Sequence of chain 1.B:
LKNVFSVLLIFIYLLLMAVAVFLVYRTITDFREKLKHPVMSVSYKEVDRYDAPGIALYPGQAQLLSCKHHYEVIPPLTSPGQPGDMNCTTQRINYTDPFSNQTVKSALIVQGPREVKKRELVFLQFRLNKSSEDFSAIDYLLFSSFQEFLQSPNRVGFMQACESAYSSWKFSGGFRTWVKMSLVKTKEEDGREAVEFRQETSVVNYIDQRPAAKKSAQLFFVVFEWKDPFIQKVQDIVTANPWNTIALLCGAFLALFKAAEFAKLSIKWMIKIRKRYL

Binding-site contacts:
Ligand atom C1C contacts residue ARG37 of chain 1.C at 4.0 Å.
Ligand atom C8A contacts residue ILE33 of chain 1.C at 4.0 Å (hydrophobic).
Ligand atom C3C contacts residue ARG37 of chain 1.C at 4.2 Å.
Ligand atom C7A contacts residue ILE33 of chain 1.C at 4.4 Å (hydrophobic).
Ligand atom C1A contacts residue ARG37 of chain 1.C at 3.8 Å.
Ligand atom C4A contacts residue ARG37 of chain 1.C at 4.1 Å.
Ligand atom P1 contacts residue ARG37 of chain 1.C at 3.5 Å.
Ligand atom C3B contacts residue LEU253 of chain 1.C at 3.6 Å (hydrophobic).
Ligand atom O12 contacts residue VAL44 of chain 1.C at 3.2 Å.
Ligand atom O1 contacts residue VAL44 of chain 1.C at 3.8 Å.
Ligand atom O1B contacts residue VAL243 of chain 1.C at 4.0 Å.
Ligand atom C2A contacts residue PHE36 of chain 1.C at 4.5 Å (hydrophobic).
Ligand atom P1 contacts residue VAL44 of chain 1.C at 3.7 Å.
Ligand atom C3A contacts residue ARG37 of chain 1.C at 4.1 Å.
Ligand atom C3C contacts residue TRP248 of chain 1.B at 3.6 Å (hydrophobic).
Ligand atom C2A contacts residue ARG37 of chain 1.C at 3.8 Å.
Ligand atom O13 contacts residue ARG37 of chain 1.C at 3.5 Å (salt-bridge).
Ligand atom C4A contacts residue PHE36 of chain 1.C at 3.4 Å (hydrophobic).
Ligand atom O2C contacts residue ARG37 of chain 1.C at 4.0 Å.
Ligand atom O3C contacts residue TRP248 of chain 1.B at 4.2 Å.
Ligand atom O1A contacts residue ARG37 of chain 1.C at 4.2 Å.
Ligand atom O11 contacts residue VAL44 of chain 1.C at 3.5 Å.
Ligand atom O3C contacts residue ARG37 of chain 1.C at 4.4 Å.
Ligand atom C4B contacts residue LEU253 of chain 1.C at 3.8 Å (hydrophobic).
Ligand atom C1B contacts residue VAL243 of chain 1.C at 4.3 Å (hydrophobic).
Ligand atom C8B contacts residue LEU254 of chain 1.C at 4.3 Å (hydrophobic).
Ligand atom C4A contacts residue ILE33 of chain 1.C at 4.5 Å (hydrophobic).
Ligand atom C2B contacts residue ILE33 of chain 1.C at 4.5 Å (hydrophobic).
Ligand atom C5B contacts residue LEU253 of chain 1.C at 4.1 Å (hydrophobic).
Ligand atom O1 contacts residue PRO43 of chain 1.C at 4.3 Å.
Ligand atom C5A contacts residue PHE36 of chain 1.C at 3.2 Å (hydrophobic).
Ligand atom C6B contacts residue LEU253 of chain 1.C at 4.3 Å (hydrophobic).
Ligand atom C2C contacts residue ARG37 of chain 1.C at 3.3 Å.
Ligand atom O1 contacts residue ARG37 of chain 1.C at 2.6 Å (salt-bridge).
Ligand atom O12 contacts residue ARG37 of chain 1.C at 4.3 Å.
Ligand atom C5B contacts residue ILE33 of chain 1.C at 4.4 Å (hydrophobic).
Ligand atom C2A contacts residue LEU40 of chain 1.C at 4.3 Å (hydrophobic).
Ligand atom O1B contacts residue TRP248 of chain 1.B at 3.5 Å.
Ligand atom C7B contacts residue LEU254 of chain 1.C at 4.0 Å (hydrophobic).
Ligand atom C1B contacts residue TRP248 of chain 1.B at 4.0 Å (hydrophobic).

The small molecule below binds the protein below.
Small molecule (SMILES): CCCCCCCC(=O)OC[C@H](COP(=O)(O)O[C@@H]1[C@H](O)[C@H](O)[C@@H](OP(=O)(O)O)[C@H](OP(=O)(O)O)[C@H]1O)OC(=O)CCCCCCC

Sequence of chain 1.C:
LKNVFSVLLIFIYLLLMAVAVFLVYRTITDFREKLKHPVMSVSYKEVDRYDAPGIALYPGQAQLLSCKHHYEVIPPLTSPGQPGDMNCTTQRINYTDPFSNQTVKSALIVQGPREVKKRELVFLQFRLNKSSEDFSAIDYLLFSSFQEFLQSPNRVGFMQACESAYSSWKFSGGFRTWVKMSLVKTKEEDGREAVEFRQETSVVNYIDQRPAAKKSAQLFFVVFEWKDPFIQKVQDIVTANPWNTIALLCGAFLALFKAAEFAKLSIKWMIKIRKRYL